Binding-site contacts:
Ligand atom O1P contacts residue SER129 of chain 1.B at 2.7 Å (h-bond).
Ligand atom C3' contacts residue SER129 of chain 1.B at 4.5 Å.
Ligand atom O1P contacts residue ARG156 of chain 1.B at 3.7 Å.
Ligand atom C1' contacts residue HIS61 of chain 1.B at 4.4 Å.
Ligand atom O1P contacts residue HIS61 of chain 1.B at 4.1 Å.
Ligand atom C3 contacts residue ASP60 of chain 1.B at 4.1 Å.
Ligand atom C2' contacts residue LEU130 of chain 1.B at 3.9 Å (hydrophobic).
Ligand atom C3 contacts residue SER129 of chain 1.B at 4.0 Å.
Ligand atom C2 contacts residue ARG156 of chain 1.B at 3.8 Å.
Ligand atom C2' contacts residue HIS61 of chain 1.B at 4.1 Å.
Ligand atom P contacts residue ARG156 of chain 1.B at 4.0 Å.
Ligand atom P contacts residue SER129 of chain 1.B at 1.6 Å.
Ligand atom O3P contacts residue SER129 of chain 1.B at 2.5 Å (h-bond).
Ligand atom C3' contacts residue LEU130 of chain 1.B at 4.2 Å (hydrophobic).
Ligand atom C1 contacts residue ARG156 of chain 1.B at 4.4 Å.
Ligand atom O3P contacts residue GLY155 of chain 1.B at 3.8 Å.
Ligand atom C3 contacts residue HIS61 of chain 1.B at 3.6 Å.
Ligand atom O3P contacts residue ARG156 of chain 1.B at 2.9 Å (salt-bridge).
Ligand atom C2' contacts residue SER131 of chain 1.B at 3.7 Å.
Ligand atom O1P contacts residue GLY155 of chain 1.B at 4.1 Å.
Ligand atom C3' contacts residue LEU38 of chain 1.B at 3.6 Å (hydrophobic).
Ligand atom O3P contacts residue VAL128 of chain 1.B at 4.3 Å.
Ligand atom C2' contacts residue SER129 of chain 1.B at 4.0 Å.
Ligand atom O2P contacts residue ARG156 of chain 1.B at 4.2 Å.
Ligand atom C1 contacts residue SER129 of chain 1.B at 3.4 Å.
Ligand atom C1 contacts residue HIS61 of chain 1.B at 3.6 Å.
Ligand atom C1' contacts residue LEU130 of chain 1.B at 3.7 Å (hydrophobic).
Ligand atom O2P contacts residue HIS61 of chain 1.B at 3.9 Å.
Ligand atom O3P contacts residue ARG157 of chain 1.B at 4.2 Å.
Ligand atom C3 contacts residue CYS152 of chain 1.B at 3.9 Å (hydrophobic).
Ligand atom C3' contacts residue ARG157 of chain 1.B at 4.0 Å.
Ligand atom C3' contacts residue ARG156 of chain 1.B at 4.1 Å.
Ligand atom C1' contacts residue SER129 of chain 1.B at 3.2 Å.
Ligand atom O2P contacts residue SER129 of chain 1.B at 2.6 Å (h-bond).
Ligand atom P contacts residue HIS61 of chain 1.B at 3.9 Å.

Sequence of chain 1.B:
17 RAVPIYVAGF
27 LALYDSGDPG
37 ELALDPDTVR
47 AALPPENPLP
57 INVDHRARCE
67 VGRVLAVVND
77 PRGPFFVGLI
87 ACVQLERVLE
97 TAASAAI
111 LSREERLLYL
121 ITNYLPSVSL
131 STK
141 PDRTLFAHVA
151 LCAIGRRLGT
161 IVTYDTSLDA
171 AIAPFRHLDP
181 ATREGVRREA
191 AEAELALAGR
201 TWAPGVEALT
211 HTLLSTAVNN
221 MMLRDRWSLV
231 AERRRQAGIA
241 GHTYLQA

This small molecule binds to this protein.
Small molecule (SMILES): CC(C)O[PH](=O)OC(C)C